Binding-site contacts:
Ligand atom C7 contacts residue CYS373 of chain 1.D at 4.1 Å (hydrophobic).
Ligand atom C4 contacts residue ASN438 of chain 1.D at 3.9 Å.
Ligand atom N2 contacts residue SER439 of chain 1.D at 2.9 Å (h-bond).
Ligand atom C8 contacts residue NAG1 of chain 1.X at 3.9 Å.
Ligand atom C6 contacts residue ASP204 of chain 1.D at 3.2 Å.
Ligand atom C5 contacts residue ASN256 of chain 1.D at 3.6 Å.
Ligand atom C7 contacts residue NAG1 of chain 1.X at 3.7 Å.
Ligand atom C6 contacts residue ARG431 of chain 1.D at 3.8 Å.
Ligand atom N2 contacts residue ASN256 of chain 1.D at 2.9 Å (h-bond).
Ligand atom O4 contacts residue ASN438 of chain 1.D at 3.8 Å.
Ligand atom O7 contacts residue CYS437 of chain 1.D at 4.1 Å.
Ligand atom C8 contacts residue SER439 of chain 1.D at 3.5 Å.
Ligand atom C8 contacts residue ASN372 of chain 1.D at 3.0 Å.
Ligand atom C3 contacts residue ASN256 of chain 1.D at 3.8 Å.
Ligand atom O6 contacts residue ALA205 of chain 1.D at 3.6 Å.
Ligand atom O7 contacts residue NAG1 of chain 1.X at 3.3 Å.
Ligand atom O3 contacts residue NAG1 of chain 1.X at 3.1 Å (h-bond).
Ligand atom O7 contacts residue ASN438 of chain 1.D at 3.5 Å (h-bond).
Ligand atom C5 contacts residue ASN438 of chain 1.D at 3.7 Å.
Ligand atom C2 contacts residue SER439 of chain 1.D at 3.5 Å.
Ligand atom O3 contacts residue LYS200 of chain 1.D at 3.9 Å.
Ligand atom O6 contacts residue ASP204 of chain 1.D at 3.4 Å (salt-bridge).
Ligand atom C3 contacts residue SER439 of chain 1.D at 3.7 Å.
Ligand atom C3 contacts residue ASN438 of chain 1.D at 3.5 Å.
Ligand atom O4 contacts residue LYS200 of chain 1.D at 4.0 Å.
Ligand atom O5 contacts residue ASN256 of chain 1.D at 2.4 Å (h-bond).
Ligand atom C8 contacts residue ASN438 of chain 1.D at 3.7 Å.
Ligand atom C8 contacts residue CYS373 of chain 1.D at 3.8 Å (hydrophobic).
Ligand atom O6 contacts residue ASP204 of chain 1.D at 2.5 Å (salt-bridge).
Ligand atom C7 contacts residue SER439 of chain 1.D at 3.4 Å.
Ligand atom O7 contacts residue CYS373 of chain 1.D at 3.6 Å.
Ligand atom C1 contacts residue SER439 of chain 1.D at 3.7 Å.
Ligand atom O3 contacts residue NAG1 of chain 1.X at 4.1 Å.
Ligand atom O7 contacts residue THR436 of chain 1.D at 3.9 Å.
Ligand atom O7 contacts residue ASN372 of chain 1.D at 4.0 Å.
Ligand atom C2 contacts residue ASN256 of chain 1.D at 2.5 Å.
Ligand atom O6 contacts residue ASN26 of chain 1.D at 4.1 Å.
Ligand atom O4 contacts residue TRP203 of chain 1.D at 3.9 Å.
Ligand atom C1 contacts residue ASN256 of chain 1.D at 1.4 Å.
Ligand atom C7 contacts residue ASN372 of chain 1.D at 4.0 Å.

Sequence of chain 1.D:
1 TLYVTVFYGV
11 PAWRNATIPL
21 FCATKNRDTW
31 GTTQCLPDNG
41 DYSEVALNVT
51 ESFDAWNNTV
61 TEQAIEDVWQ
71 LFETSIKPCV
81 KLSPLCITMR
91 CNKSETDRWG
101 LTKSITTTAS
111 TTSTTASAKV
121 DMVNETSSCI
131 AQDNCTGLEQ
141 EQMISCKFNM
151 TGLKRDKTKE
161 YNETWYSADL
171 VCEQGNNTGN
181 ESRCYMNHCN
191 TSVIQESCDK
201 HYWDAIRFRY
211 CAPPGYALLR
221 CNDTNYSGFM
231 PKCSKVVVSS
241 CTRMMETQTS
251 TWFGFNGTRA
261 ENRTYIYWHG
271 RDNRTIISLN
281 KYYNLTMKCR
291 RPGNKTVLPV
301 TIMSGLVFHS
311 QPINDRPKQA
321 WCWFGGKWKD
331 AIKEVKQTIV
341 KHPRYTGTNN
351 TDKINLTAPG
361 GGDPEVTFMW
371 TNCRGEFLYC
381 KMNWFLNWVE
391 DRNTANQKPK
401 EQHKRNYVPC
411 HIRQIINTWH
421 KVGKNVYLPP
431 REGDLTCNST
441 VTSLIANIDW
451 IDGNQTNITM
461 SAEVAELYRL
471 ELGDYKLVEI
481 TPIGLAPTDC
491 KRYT

A protein and the small-molecule ligand that binds it are described below.
Small molecule (SMILES): CC(=O)N[C@H]1[C@H](O[C@H]2[C@H](O)[C@@H](NC(C)=O)CO[C@@H]2CO)O[C@H](CO)[C@@H](O[C@@H]2O[C@H](CO[C@H]3O[C@H](CO[C@H]4O[C@H](CO)[C@@H](O)[C@H](O)[C@@H]4O)[C@@H](O)[C@H](O)[C@@H]3O)[C@@H](O)[C@H](O[C@H]3O[C@H](CO)[C@@H](O)[C@H](O)[C@@H]3O[C@H]3O[C@H](CO)[C@@H](O)[C@H](O)[C@@H]3O[C@H]3O[C@H](CO)[C@@H](O)[C@H](O)[C@@H]3O)[C@@H]2O)[C@@H]1O